A small-molecule ligand and the protein it binds are described below.
Small molecule (SMILES): Nc1ncnc2c1ncn2[C@@H]1O[C@H](CO[P](=O)(O)O[P](=O)(O)OC[C@H]2OC[C@H](O)[C@@H]2O)[C@@H](O)[C@H]1OP(=O)(O)O

Binding-site contacts:
Ligand atom O1N contacts residue TYR212 of chain 1.B at 3.4 Å (h-bond).
Ligand atom O2X contacts residue THR235 of chain 1.B at 3.6 Å.
Ligand atom C4B contacts residue CYS276 of chain 1.B at 3.6 Å (hydrophobic).
Ligand atom N9A contacts residue THR277 of chain 1.B at 3.6 Å.
Ligand atom C8A contacts residue THR277 of chain 1.B at 3.6 Å.
Ligand atom O3B contacts residue SER210 of chain 1.B at 3.2 Å (h-bond).
Ligand atom O1N contacts residue SER213 of chain 1.B at 2.8 Å (h-bond).
Ligand atom O3D contacts residue GLN323 of chain 1.B at 3.7 Å.
Ligand atom N7A contacts residue TYR174 of chain 1.B at 3.6 Å.
Ligand atom C1D contacts residue FAD1 of chain 1.K at 3.4 Å.
Ligand atom O3B contacts residue SER211 of chain 1.B at 3.8 Å.
Ligand atom N6A contacts residue PRO176 of chain 1.B at 3.7 Å.
Ligand atom O3X contacts residue SER210 of chain 1.B at 3.7 Å.
Ligand atom PN contacts residue SER213 of chain 1.B at 3.8 Å.
Ligand atom P2B contacts residue THR235 of chain 1.B at 3.6 Å.
Ligand atom C2A contacts residue ARG234 of chain 1.B at 3.5 Å.
Ligand atom PA contacts residue SER211 of chain 1.B at 3.8 Å.
Ligand atom C2A contacts residue ASN251 of chain 1.B at 3.4 Å.
Ligand atom C8A contacts residue ARG234 of chain 1.B at 3.8 Å.
Ligand atom O1X contacts residue ARG234 of chain 1.B at 2.9 Å (salt-bridge).
Ligand atom O4B contacts residue CYS276 of chain 1.B at 3.2 Å (h-bond).
Ligand atom O1N contacts residue SER211 of chain 1.B at 3.2 Å.
Ligand atom N7A contacts residue THR277 of chain 1.B at 3.6 Å.
Ligand atom N3A contacts residue ARG234 of chain 1.B at 3.7 Å.
Ligand atom N1A contacts residue ASN251 of chain 1.B at 3.2 Å (h-bond).
Ligand atom C5B contacts residue THR277 of chain 1.B at 3.7 Å.
Ligand atom C4A contacts residue THR277 of chain 1.B at 3.5 Å.
Ligand atom O2N contacts residue SER213 of chain 1.B at 3.0 Å (h-bond).
Ligand atom C5A contacts residue THR277 of chain 1.B at 3.5 Å.
Ligand atom O2N contacts residue TYR279 of chain 1.B at 3.6 Å.
Ligand atom O2N contacts residue GLY278 of chain 1.B at 3.7 Å.
Ligand atom P2B contacts residue ARG234 of chain 1.B at 3.7 Å.
Ligand atom O1X contacts residue THR235 of chain 1.B at 2.5 Å (h-bond).
Ligand atom O2B contacts residue ARG234 of chain 1.B at 3.0 Å (salt-bridge).
Ligand atom O3 contacts residue GLY278 of chain 1.B at 3.5 Å.
Ligand atom O4D contacts residue PHE170 of chain 1.B at 3.8 Å.
Ligand atom O4B contacts residue THR277 of chain 1.B at 3.2 Å.
Ligand atom O2A contacts residue SER211 of chain 1.B at 2.8 Å (h-bond).
Ligand atom N7A contacts residue ARG234 of chain 1.B at 3.6 Å.
Ligand atom O5B contacts residue SER211 of chain 1.B at 3.2 Å.

Sequence of chain 1.B:
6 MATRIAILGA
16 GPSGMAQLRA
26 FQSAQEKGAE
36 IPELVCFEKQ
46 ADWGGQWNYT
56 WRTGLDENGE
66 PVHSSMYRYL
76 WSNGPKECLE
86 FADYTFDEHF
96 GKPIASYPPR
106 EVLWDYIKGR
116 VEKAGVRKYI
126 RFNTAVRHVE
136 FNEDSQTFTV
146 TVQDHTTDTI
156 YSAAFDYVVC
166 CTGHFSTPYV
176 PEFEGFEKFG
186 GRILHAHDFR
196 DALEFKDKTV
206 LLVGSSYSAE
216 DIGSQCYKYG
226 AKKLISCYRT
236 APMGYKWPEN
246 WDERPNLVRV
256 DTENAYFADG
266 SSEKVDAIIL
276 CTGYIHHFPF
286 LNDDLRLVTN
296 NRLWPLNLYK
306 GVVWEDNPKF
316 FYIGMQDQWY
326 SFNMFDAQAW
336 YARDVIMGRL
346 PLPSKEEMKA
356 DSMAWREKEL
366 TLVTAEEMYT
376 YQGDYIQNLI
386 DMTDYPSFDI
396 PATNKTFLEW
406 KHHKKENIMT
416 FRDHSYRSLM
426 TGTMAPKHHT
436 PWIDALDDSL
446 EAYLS